Binding-site contacts:
Ligand atom OXT contacts residue TRP174 of chain 1.B at 3.8 Å.
Ligand atom OXT contacts residue SER21 of chain 1.B at 3.1 Å.
Ligand atom C contacts residue GLY22 of chain 1.B at 3.7 Å.
Ligand atom CF contacts residue ILE17 of chain 1.B at 3.7 Å (hydrophobic).
Ligand atom O contacts residue THR225 of chain 1.B at 3.0 Å.
Ligand atom O contacts residue ILE23 of chain 1.B at 3.2 Å (h-bond).
Ligand atom CF contacts residue TRP68 of chain 1.B at 3.5 Å (hydrophobic).
Ligand atom CF contacts residue TRP174 of chain 1.B at 3.6 Å (hydrophobic).
Ligand atom CD contacts residue TRP68 of chain 1.B at 3.8 Å (hydrophobic).
Ligand atom CE contacts residue TRP221 of chain 1.B at 4.0 Å (hydrophobic).
Ligand atom OXT contacts residue THR225 of chain 1.B at 4.1 Å.
Ligand atom CG contacts residue TRP174 of chain 1.B at 3.4 Å (hydrophobic).
Ligand atom CG contacts residue TRP221 of chain 1.B at 3.6 Å (hydrophobic).
Ligand atom CD contacts residue TRP221 of chain 1.B at 3.8 Å (hydrophobic).
Ligand atom C contacts residue TRP174 of chain 1.B at 4.3 Å (hydrophobic).
Ligand atom CB contacts residue TRP221 of chain 1.B at 4.0 Å (hydrophobic).
Ligand atom N contacts residue TRP174 of chain 1.B at 4.3 Å.
Ligand atom O contacts residue GLY22 of chain 1.B at 3.7 Å.
Ligand atom OXT contacts residue ILE23 of chain 1.B at 3.9 Å.
Ligand atom CE contacts residue ILE23 of chain 1.B at 4.4 Å (hydrophobic).
Ligand atom OXT contacts residue GLY22 of chain 1.B at 2.9 Å (h-bond).
Ligand atom CB contacts residue TRP174 of chain 1.B at 3.7 Å (hydrophobic).
Ligand atom CE contacts residue TRP68 of chain 1.B at 3.6 Å (hydrophobic).
Ligand atom C contacts residue SER21 of chain 1.B at 4.2 Å.
Ligand atom CA contacts residue TRP174 of chain 1.B at 3.6 Å (hydrophobic).
Ligand atom C contacts residue THR225 of chain 1.B at 3.6 Å.
Ligand atom CB contacts residue THR225 of chain 1.B at 4.0 Å.
Ligand atom CA contacts residue THR225 of chain 1.B at 4.4 Å.
Ligand atom CD contacts residue TRP174 of chain 1.B at 4.0 Å (hydrophobic).
Ligand atom CG contacts residue GLU177 of chain 1.B at 3.9 Å.
Ligand atom C contacts residue ILE23 of chain 1.B at 4.0 Å (hydrophobic).
Ligand atom N contacts residue TRP68 of chain 1.B at 4.2 Å.

Sequence of chain 1.B:
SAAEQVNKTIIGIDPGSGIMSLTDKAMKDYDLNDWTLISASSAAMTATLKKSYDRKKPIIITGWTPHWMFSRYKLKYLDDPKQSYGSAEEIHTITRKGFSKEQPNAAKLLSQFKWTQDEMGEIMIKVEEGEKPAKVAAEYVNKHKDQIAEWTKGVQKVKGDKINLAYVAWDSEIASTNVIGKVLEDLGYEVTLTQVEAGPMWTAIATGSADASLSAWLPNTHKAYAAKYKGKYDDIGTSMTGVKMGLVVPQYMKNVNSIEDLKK

The small molecule below binds the protein below.
Small molecule (SMILES): C[N+]1(C)CCC[C@H]1C(=O)O